Binding-site contacts:
Ligand atom C48 contacts residue ALA180 of chain 1.B at 3.4 Å (hydrophobic).
Ligand atom C48 contacts residue ASP179 of chain 1.B at 3.3 Å.
Ligand atom O42 contacts residue CYS181 of chain 1.B at 3.8 Å.
Ligand atom C6 contacts residue GLU135 of chain 1.B at 3.4 Å.
Ligand atom C9 contacts residue GLY206 of chain 1.B at 3.5 Å.
Ligand atom C2 contacts residue GLN182 of chain 1.B at 2.8 Å.
Ligand atom C49 contacts residue ALA180 of chain 1.B at 3.4 Å (hydrophobic).
Ligand atom C38 contacts residue GLN182 of chain 1.B at 3.6 Å.
Ligand atom C32 contacts residue PHE162 of chain 1.B at 3.1 Å (hydrophobic).
Ligand atom CL50 contacts residue GLY216 of chain 1.B at 3.4 Å.
Ligand atom C14 contacts residue PHE162 of chain 1.B at 3.5 Å (hydrophobic).
Ligand atom N11 contacts residue GLY206 of chain 1.B at 3.6 Å (h-bond).
Ligand atom CL50 contacts residue ALA180 of chain 1.B at 3.6 Å.
Ligand atom C10 contacts residue GLY206 of chain 1.B at 3.2 Å.
Ligand atom N41 contacts residue SER185 of chain 1.B at 3.2 Å (h-bond).
Ligand atom C43 contacts residue GLN182 of chain 1.B at 3.7 Å.
Ligand atom C45 contacts residue TRP205 of chain 1.B at 3.7 Å (hydrophobic).
Ligand atom C12 contacts residue GLY206 of chain 1.B at 3.7 Å.
Ligand atom C4 contacts residue GLY208 of chain 1.B at 3.7 Å.
Ligand atom CL50 contacts residue ILE217 of chain 1.B at 3.6 Å.
Ligand atom C3 contacts residue GLN182 of chain 1.B at 3.0 Å.
Ligand atom C49 contacts residue GLY208 of chain 1.B at 3.7 Å.
Ligand atom C5 contacts residue GLY208 of chain 1.B at 3.5 Å.
Ligand atom O42 contacts residue SER185 of chain 1.B at 3.0 Å (h-bond).
Ligand atom C47 contacts residue ALA180 of chain 1.B at 3.5 Å (hydrophobic).
Ligand atom O42 contacts residue GLN182 of chain 1.B at 3.8 Å.
Ligand atom N7 contacts residue GLN182 of chain 1.B at 3.0 Å (h-bond).
Ligand atom CL50 contacts residue TYR218 of chain 1.B at 3.4 Å.
Ligand atom O56 contacts residue GLY206 of chain 1.B at 3.3 Å (h-bond).
Ligand atom C37 contacts residue GLN182 of chain 1.B at 2.7 Å.
Ligand atom O56 contacts residue TRP205 of chain 1.B at 3.6 Å.
Ligand atom N41 contacts residue GLN182 of chain 1.B at 3.6 Å.
Ligand atom C28 contacts residue THR84 of chain 1.B at 3.7 Å.
Ligand atom C43 contacts residue CYS181 of chain 1.B at 3.7 Å (hydrophobic).
Ligand atom S46 contacts residue VAL203 of chain 1.B at 3.4 Å.
Ligand atom C1 contacts residue GLU135 of chain 1.B at 3.4 Å.
Ligand atom C8 contacts residue GLY206 of chain 1.B at 3.5 Å.
Ligand atom C28 contacts residue TYR85 of chain 1.B at 3.2 Å (hydrophobic).
Ligand atom C47 contacts residue TRP205 of chain 1.B at 3.4 Å (hydrophobic).
Ligand atom S46 contacts residue TRP205 of chain 1.B at 3.5 Å (h-bond).

A small-molecule ligand and the protein it binds are described below.
Small molecule (SMILES): CC(C)N1CCC(NC(=O)c2cc3ccccc3n2Cc2cc(-c3ccc(Cl)s3)on2)CC1

Sequence of chain 1.B:
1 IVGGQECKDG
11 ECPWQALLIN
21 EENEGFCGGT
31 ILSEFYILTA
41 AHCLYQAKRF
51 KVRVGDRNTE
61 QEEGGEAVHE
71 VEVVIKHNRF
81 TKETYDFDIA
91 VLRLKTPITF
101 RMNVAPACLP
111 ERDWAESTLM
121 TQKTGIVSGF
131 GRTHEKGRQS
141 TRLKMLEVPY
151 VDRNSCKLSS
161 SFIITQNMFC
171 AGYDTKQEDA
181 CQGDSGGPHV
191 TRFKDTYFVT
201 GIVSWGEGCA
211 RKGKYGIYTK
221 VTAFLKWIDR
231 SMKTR